Sequence of chain 1.A:
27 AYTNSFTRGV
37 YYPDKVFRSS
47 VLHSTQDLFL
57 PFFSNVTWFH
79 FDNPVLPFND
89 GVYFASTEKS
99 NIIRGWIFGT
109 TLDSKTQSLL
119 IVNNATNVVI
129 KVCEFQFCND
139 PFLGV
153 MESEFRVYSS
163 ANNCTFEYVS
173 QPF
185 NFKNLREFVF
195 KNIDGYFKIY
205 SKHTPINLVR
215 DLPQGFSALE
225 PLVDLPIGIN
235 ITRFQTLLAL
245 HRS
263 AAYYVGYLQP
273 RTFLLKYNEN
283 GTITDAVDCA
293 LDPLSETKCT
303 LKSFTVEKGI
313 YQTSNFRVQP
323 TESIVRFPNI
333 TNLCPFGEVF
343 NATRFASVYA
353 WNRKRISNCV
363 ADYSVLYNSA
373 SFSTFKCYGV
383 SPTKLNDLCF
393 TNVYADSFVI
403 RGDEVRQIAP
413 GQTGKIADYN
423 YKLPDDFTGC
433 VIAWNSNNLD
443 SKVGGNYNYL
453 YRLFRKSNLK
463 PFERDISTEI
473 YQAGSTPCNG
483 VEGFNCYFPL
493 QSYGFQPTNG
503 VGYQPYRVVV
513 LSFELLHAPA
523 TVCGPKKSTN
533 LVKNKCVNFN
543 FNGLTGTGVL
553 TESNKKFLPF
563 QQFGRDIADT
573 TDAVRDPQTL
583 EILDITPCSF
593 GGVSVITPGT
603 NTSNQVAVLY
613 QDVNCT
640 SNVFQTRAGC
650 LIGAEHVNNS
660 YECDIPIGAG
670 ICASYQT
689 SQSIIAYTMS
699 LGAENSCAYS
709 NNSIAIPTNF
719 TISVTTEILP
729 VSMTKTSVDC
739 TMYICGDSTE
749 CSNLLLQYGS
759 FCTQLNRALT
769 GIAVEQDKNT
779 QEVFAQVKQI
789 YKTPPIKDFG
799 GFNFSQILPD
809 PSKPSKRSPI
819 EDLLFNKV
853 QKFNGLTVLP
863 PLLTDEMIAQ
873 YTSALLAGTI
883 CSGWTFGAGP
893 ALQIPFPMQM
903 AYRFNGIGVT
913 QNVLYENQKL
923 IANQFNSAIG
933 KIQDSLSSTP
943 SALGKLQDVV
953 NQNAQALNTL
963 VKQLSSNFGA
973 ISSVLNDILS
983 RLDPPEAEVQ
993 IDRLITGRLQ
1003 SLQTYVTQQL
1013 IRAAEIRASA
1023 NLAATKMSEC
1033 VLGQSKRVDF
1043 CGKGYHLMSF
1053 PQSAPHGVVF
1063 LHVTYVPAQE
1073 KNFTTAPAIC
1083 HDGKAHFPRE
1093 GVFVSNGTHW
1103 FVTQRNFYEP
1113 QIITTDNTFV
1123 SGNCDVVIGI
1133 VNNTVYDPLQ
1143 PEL

Binding-site contacts:
Ligand atom C7 contacts residue GLN644 of chain 1.A at 4.5 Å.
Ligand atom C5 contacts residue THR618 of chain 1.A at 3.7 Å.
Ligand atom O7 contacts residue ASN616 of chain 1.A at 3.1 Å (h-bond).
Ligand atom C3 contacts residue ASN616 of chain 1.A at 3.8 Å.
Ligand atom C2 contacts residue ASN616 of chain 1.A at 2.5 Å.
Ligand atom N2 contacts residue ASN616 of chain 1.A at 2.9 Å (h-bond).
Ligand atom O5 contacts residue ASN616 of chain 1.A at 2.3 Å (h-bond).
Ligand atom C1 contacts residue THR618 of chain 1.A at 3.5 Å.
Ligand atom C8 contacts residue GLN644 of chain 1.A at 3.8 Å.
Ligand atom C7 contacts residue ASN616 of chain 1.A at 3.2 Å.
Ligand atom C5 contacts residue ASN616 of chain 1.A at 3.6 Å.
Ligand atom C4 contacts residue ASN616 of chain 1.A at 4.2 Å.
Ligand atom C1 contacts residue ASN616 of chain 1.A at 1.4 Å.
Ligand atom C6 contacts residue THR618 of chain 1.A at 4.0 Å.
Ligand atom C8 contacts residue ASN616 of chain 1.A at 4.4 Å.
Ligand atom O5 contacts residue THR618 of chain 1.A at 3.2 Å (h-bond).

A protein and the small-molecule ligand that binds it are described below.
Small molecule (SMILES): CC(=O)N[C@@H]1[C@@H](O)[C@H](O)[C@@H](CO)O[C@H]1O